Binding-site contacts:
Ligand atom C1 contacts residue ASN331 of chain 1.A at 1.4 Å.
Ligand atom O6 contacts residue GLN580 of chain 1.A at 2.9 Å (h-bond).
Ligand atom C7 contacts residue ASN331 of chain 1.A at 3.2 Å.
Ligand atom C1 contacts residue GLN580 of chain 1.A at 3.5 Å.
Ligand atom C3 contacts residue ASN331 of chain 1.A at 3.8 Å.
Ligand atom O4 contacts residue THR581 of chain 1.A at 4.1 Å.
Ligand atom O7 contacts residue ASN331 of chain 1.A at 2.9 Å (h-bond).
Ligand atom O6 contacts residue THR581 of chain 1.A at 3.8 Å.
Ligand atom C5 contacts residue ASN331 of chain 1.A at 3.7 Å.
Ligand atom O6 contacts residue ARG328 of chain 1.A at 4.3 Å.
Ligand atom C5 contacts residue GLN580 of chain 1.A at 3.5 Å.
Ligand atom C3 contacts residue GLN580 of chain 1.A at 4.5 Å.
Ligand atom C2 contacts residue ASN331 of chain 1.A at 2.5 Å.
Ligand atom C4 contacts residue ASN331 of chain 1.A at 4.2 Å.
Ligand atom C5 contacts residue THR581 of chain 1.A at 3.8 Å.
Ligand atom O5 contacts residue GLN580 of chain 1.A at 3.2 Å.
Ligand atom C6 contacts residue GLN580 of chain 1.A at 4.0 Å.
Ligand atom C6 contacts residue THR581 of chain 1.A at 4.0 Å.
Ligand atom N2 contacts residue ASN331 of chain 1.A at 2.9 Å (h-bond).
Ligand atom O5 contacts residue ASN331 of chain 1.A at 2.4 Å (h-bond).

A protein and the small-molecule ligand that binds it are described below.
Small molecule (SMILES): CC(=O)N[C@@H]1[C@@H](O)[C@H](O)[C@@H](CO)O[C@H]1O

Sequence of chain 1.A:
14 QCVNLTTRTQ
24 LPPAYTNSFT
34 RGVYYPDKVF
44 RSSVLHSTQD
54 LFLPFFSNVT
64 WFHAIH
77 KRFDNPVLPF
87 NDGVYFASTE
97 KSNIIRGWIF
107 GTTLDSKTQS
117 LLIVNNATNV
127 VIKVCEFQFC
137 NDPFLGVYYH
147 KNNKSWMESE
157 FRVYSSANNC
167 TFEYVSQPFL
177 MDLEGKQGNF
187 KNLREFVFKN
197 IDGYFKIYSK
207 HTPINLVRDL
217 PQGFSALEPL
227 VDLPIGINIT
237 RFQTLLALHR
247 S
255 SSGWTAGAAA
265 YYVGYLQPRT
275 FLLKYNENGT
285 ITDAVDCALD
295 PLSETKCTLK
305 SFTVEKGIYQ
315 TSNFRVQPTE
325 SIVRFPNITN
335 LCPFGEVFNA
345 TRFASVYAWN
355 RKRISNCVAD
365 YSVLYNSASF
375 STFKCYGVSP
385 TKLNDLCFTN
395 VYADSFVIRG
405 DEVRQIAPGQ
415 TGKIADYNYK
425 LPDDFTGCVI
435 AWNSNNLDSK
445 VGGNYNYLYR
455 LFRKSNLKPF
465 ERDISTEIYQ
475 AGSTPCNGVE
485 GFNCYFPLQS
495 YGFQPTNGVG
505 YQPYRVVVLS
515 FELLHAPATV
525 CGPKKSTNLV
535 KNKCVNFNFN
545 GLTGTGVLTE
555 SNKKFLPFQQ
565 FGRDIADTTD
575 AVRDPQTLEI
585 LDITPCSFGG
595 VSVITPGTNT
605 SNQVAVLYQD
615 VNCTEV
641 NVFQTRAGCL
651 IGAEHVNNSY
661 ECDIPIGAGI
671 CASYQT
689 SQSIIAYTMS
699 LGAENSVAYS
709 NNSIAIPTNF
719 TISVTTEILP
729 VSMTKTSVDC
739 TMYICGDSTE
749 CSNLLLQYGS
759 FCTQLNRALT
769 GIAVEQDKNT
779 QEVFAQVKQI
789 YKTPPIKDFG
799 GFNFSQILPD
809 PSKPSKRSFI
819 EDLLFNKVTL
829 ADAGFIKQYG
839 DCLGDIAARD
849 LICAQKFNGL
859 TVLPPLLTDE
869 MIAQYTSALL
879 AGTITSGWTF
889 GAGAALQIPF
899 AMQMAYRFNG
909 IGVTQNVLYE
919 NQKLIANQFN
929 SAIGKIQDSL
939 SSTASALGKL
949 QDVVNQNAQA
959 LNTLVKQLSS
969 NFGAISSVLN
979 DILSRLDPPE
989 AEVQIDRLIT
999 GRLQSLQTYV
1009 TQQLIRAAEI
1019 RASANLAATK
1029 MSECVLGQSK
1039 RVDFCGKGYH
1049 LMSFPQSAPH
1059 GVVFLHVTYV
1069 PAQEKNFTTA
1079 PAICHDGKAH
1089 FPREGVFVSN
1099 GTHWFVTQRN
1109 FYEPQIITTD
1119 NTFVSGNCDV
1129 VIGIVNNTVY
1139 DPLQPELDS